Binding-site contacts:
Ligand atom N1 contacts residue 4LW1 of chain 2.F at 3.4 Å.
Ligand atom C4 contacts residue 4LW1 of chain 2.F at 3.5 Å.
Ligand atom O1 contacts residue GLN190 of chain 2.A at 2.9 Å (h-bond).
Ligand atom C2 contacts residue 4LW1 of chain 2.F at 3.5 Å.
Ligand atom O9 contacts residue ASN168 of chain 2.A at 2.9 Å (h-bond).
Ligand atom C10 contacts residue ILE327 of chain 2.A at 3.4 Å (hydrophobic).
Ligand atom C19 contacts residue ILE171 of chain 2.A at 3.3 Å (hydrophobic).
Ligand atom C2 contacts residue ARG173 of chain 2.A at 3.4 Å.
Ligand atom C15 contacts residue THR153 of chain 2.A at 3.4 Å.
Ligand atom O3 contacts residue ARG173 of chain 2.A at 2.8 Å (salt-bridge).
Ligand atom O4 contacts residue ILE171 of chain 2.A at 2.8 Å (h-bond).
Ligand atom N2 contacts residue ILE171 of chain 2.A at 3.3 Å (h-bond).
Ligand atom C6 contacts residue ILE327 of chain 2.A at 3.5 Å (hydrophobic).
Ligand atom N2 contacts residue 4LW1 of chain 2.F at 3.5 Å.
Ligand atom O9 contacts residue HIS191 of chain 2.A at 3.2 Å (h-bond).
Ligand atom O10 contacts residue HIS191 of chain 2.A at 2.8 Å (h-bond).
Ligand atom O8 contacts residue LYS391 of chain 2.A at 2.7 Å (salt-bridge).
Ligand atom O7 contacts residue SER223 of chain 2.A at 3.4 Å (h-bond).
Ligand atom O7 contacts residue SER170 of chain 2.A at 3.2 Å.
Ligand atom C11 contacts residue 4LW1 of chain 2.F at 3.0 Å.
Ligand atom C1 contacts residue GLN190 of chain 2.A at 3.5 Å.
Ligand atom N2 contacts residue GLN190 of chain 2.A at 3.3 Å (h-bond).
Ligand atom O6 contacts residue PRO226 of chain 2.A at 3.3 Å (h-bond).
Ligand atom O8 contacts residue PRO226 of chain 2.A at 3.5 Å.
Ligand atom C2 contacts residue ALA172 of chain 2.A at 3.5 Å (hydrophobic).
Ligand atom O5 contacts residue GLN190 of chain 2.A at 2.9 Å (h-bond).
Ligand atom N4 contacts residue ILE171 of chain 2.A at 3.4 Å (h-bond).
Ligand atom C3 contacts residue 4LW1 of chain 2.F at 3.4 Å.
Ligand atom C14 contacts residue SER224 of chain 2.A at 3.4 Å.
Ligand atom O9 contacts residue MN1 of chain 2.B at 2.2 Å.
Ligand atom P1 contacts residue MN1 of chain 2.B at 3.4 Å.
Ligand atom O6 contacts residue MET225 of chain 2.A at 3.3 Å.
Ligand atom P1 contacts residue K1 of chain 2.C at 3.4 Å.
Ligand atom O9 contacts residue K1 of chain 2.C at 2.8 Å.
Ligand atom O9 contacts residue GLU233 of chain 2.A at 3.1 Å (salt-bridge).
Ligand atom O2 contacts residue 4LW1 of chain 2.F at 1.7 Å.
Ligand atom C12 contacts residue 4LW1 of chain 2.F at 3.3 Å.
Ligand atom C4 contacts residue ILE171 of chain 2.A at 3.3 Å (hydrophobic).
Ligand atom C1 contacts residue 4LW1 of chain 2.F at 3.3 Å.
Ligand atom O7 contacts residue K1 of chain 2.C at 3.0 Å.

A small-molecule ligand and the protein it binds are described below.
Small molecule (SMILES): Cc1cc2c3c(c1C)C(C)(C)C[C@@H](O)N3c1c(nc(O)[nH]c1=O)N2C[C@H](O)[C@H](O)[C@H](O)COP(=O)(O)O

Sequence of chain 2.A:
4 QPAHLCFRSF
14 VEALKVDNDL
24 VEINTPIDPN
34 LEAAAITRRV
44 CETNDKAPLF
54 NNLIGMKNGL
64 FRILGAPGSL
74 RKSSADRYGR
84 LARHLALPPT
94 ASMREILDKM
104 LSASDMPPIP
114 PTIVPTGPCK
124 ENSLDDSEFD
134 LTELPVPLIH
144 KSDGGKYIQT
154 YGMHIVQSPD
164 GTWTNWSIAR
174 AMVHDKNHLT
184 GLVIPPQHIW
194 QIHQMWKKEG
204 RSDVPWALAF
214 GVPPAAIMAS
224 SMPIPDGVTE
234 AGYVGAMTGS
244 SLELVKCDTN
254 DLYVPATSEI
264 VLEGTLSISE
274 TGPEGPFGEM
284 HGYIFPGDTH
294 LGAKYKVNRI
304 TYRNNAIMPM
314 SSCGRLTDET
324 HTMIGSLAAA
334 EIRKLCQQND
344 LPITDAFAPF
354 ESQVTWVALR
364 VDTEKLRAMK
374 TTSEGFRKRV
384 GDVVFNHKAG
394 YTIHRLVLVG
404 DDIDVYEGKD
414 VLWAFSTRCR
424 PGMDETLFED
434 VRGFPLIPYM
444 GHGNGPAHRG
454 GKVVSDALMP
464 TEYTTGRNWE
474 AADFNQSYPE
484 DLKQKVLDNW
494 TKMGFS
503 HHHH